Binding-site contacts:
Ligand atom C1 contacts residue GLY479 of chain 1.E at 3.7 Å.
Ligand atom N2 contacts residue ASN483 of chain 1.E at 2.9 Å (h-bond).
Ligand atom C2 contacts residue THR485 of chain 1.E at 4.4 Å.
Ligand atom C7 contacts residue ASN483 of chain 1.E at 3.2 Å.
Ligand atom C6 contacts residue GLY479 of chain 1.E at 4.0 Å.
Ligand atom C5 contacts residue SER480 of chain 1.E at 3.8 Å.
Ligand atom C6 contacts residue ALA476 of chain 1.E at 3.2 Å (hydrophobic).
Ligand atom N2 contacts residue THR485 of chain 1.E at 3.6 Å.
Ligand atom C4 contacts residue ASN483 of chain 1.E at 4.2 Å.
Ligand atom C5 contacts residue ALA476 of chain 1.E at 3.9 Å (hydrophobic).
Ligand atom C1 contacts residue SER480 of chain 1.E at 4.0 Å.
Ligand atom C7 contacts residue THR485 of chain 1.E at 4.0 Å.
Ligand atom C8 contacts residue THR485 of chain 1.E at 3.7 Å.
Ligand atom C2 contacts residue ASN483 of chain 1.E at 2.5 Å.
Ligand atom C6 contacts residue SER480 of chain 1.E at 3.9 Å.
Ligand atom C1 contacts residue THR485 of chain 1.E at 3.9 Å.
Ligand atom O5 contacts residue GLY479 of chain 1.E at 3.4 Å.
Ligand atom C5 contacts residue GLY479 of chain 1.E at 4.1 Å.
Ligand atom O5 contacts residue ASN483 of chain 1.E at 2.4 Å (h-bond).
Ligand atom C3 contacts residue ASN483 of chain 1.E at 3.8 Å.
Ligand atom C1 contacts residue ASN483 of chain 1.E at 1.4 Å.
Ligand atom C3 contacts residue THR485 of chain 1.E at 4.5 Å.
Ligand atom C5 contacts residue ASN483 of chain 1.E at 3.7 Å.
Ligand atom O6 contacts residue ALA476 of chain 1.E at 4.3 Å.
Ligand atom O7 contacts residue ASN483 of chain 1.E at 3.1 Å (h-bond).
Ligand atom O6 contacts residue GLY479 of chain 1.E at 4.4 Å.
Ligand atom O5 contacts residue SER480 of chain 1.E at 3.6 Å (h-bond).
Ligand atom C8 contacts residue ASN483 of chain 1.E at 4.4 Å.

This protein binds this small molecule.
Small molecule (SMILES): CC(=O)N[C@@H]1[C@@H](O)[C@H](O)[C@@H](CO)O[C@H]1O

Sequence of chain 1.E:
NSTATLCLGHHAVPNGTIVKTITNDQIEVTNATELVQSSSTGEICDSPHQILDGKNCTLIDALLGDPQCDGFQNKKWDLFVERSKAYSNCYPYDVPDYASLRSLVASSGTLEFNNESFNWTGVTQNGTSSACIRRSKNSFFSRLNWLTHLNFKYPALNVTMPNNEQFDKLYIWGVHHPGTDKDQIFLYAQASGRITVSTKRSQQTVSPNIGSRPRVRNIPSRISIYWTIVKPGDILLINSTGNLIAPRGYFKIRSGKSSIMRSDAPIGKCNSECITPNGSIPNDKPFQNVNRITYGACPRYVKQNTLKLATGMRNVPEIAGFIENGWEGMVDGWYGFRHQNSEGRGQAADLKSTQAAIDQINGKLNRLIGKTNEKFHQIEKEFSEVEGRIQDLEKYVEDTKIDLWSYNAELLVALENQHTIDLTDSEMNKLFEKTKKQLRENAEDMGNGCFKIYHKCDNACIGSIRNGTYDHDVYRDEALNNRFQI